Sequence of chain 1.D:
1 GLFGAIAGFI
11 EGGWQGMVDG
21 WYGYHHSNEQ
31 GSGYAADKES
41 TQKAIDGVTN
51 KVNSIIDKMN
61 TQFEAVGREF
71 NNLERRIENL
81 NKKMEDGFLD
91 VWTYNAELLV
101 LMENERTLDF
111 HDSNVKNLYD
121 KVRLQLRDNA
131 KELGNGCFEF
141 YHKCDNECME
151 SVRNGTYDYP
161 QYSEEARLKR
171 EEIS

Binding-site contacts:
Ligand atom C14 contacts residue VAL48 of chain 1.D at 4.5 Å (hydrophobic).
Ligand atom C13 contacts residue THR49 of chain 1.D at 3.3 Å.
Ligand atom C12 contacts residue THR319 of chain 1.A at 4.1 Å.
Ligand atom CL contacts residue THR319 of chain 1.A at 3.7 Å.
Ligand atom CL1 contacts residue VAL48 of chain 1.D at 4.3 Å.
Ligand atom C14 contacts residue THR49 of chain 1.D at 3.8 Å.
Ligand atom C contacts residue VAL18 of chain 1.D at 3.7 Å (hydrophobic).
Ligand atom N contacts residue HIS32 of chain 1.A at 4.5 Å.
Ligand atom C3 contacts residue TRP21 of chain 1.D at 4.0 Å (hydrophobic).
Ligand atom CL contacts residue ALA33 of chain 1.A at 4.0 Å.
Ligand atom O contacts residue TRP21 of chain 1.D at 3.5 Å.
Ligand atom C7 contacts residue HIS32 of chain 1.A at 3.3 Å.
Ligand atom C3 contacts residue ILE45 of chain 1.D at 3.5 Å (hydrophobic).
Ligand atom N contacts residue TRP21 of chain 1.D at 3.9 Å.
Ligand atom C12 contacts residue GLN34 of chain 1.A at 3.8 Å.
Ligand atom C11 contacts residue THR319 of chain 1.A at 3.7 Å.
Ligand atom C10 contacts residue THR319 of chain 1.A at 3.6 Å.
Ligand atom C4 contacts residue TRP21 of chain 1.D at 3.7 Å (hydrophobic).
Ligand atom O contacts residue HIS32 of chain 1.A at 3.7 Å.
Ligand atom C11 contacts residue GLN34 of chain 1.A at 3.6 Å.
Ligand atom CL1 contacts residue ILE45 of chain 1.D at 3.8 Å.
Ligand atom C contacts residue GLY20 of chain 1.D at 4.0 Å.
Ligand atom CL1 contacts residue THR49 of chain 1.D at 3.3 Å.
Ligand atom C13 contacts residue THR319 of chain 1.A at 4.3 Å.
Ligand atom CL1 contacts residue TRP21 of chain 1.D at 4.2 Å.
Ligand atom C6 contacts residue HIS32 of chain 1.A at 3.5 Å.
Ligand atom C8 contacts residue THR319 of chain 1.A at 4.0 Å.
Ligand atom C4 contacts residue ILE45 of chain 1.D at 3.7 Å (hydrophobic).
Ligand atom C9 contacts residue THR319 of chain 1.A at 3.9 Å.
Ligand atom C12 contacts residue THR49 of chain 1.D at 4.5 Å.
Ligand atom C12 contacts residue VAL52 of chain 1.D at 4.5 Å (hydrophobic).
Ligand atom O contacts residue THR319 of chain 1.A at 3.2 Å (h-bond).
Ligand atom C8 contacts residue TRP21 of chain 1.D at 4.3 Å (hydrophobic).
Ligand atom O contacts residue GLY320 of chain 1.A at 4.5 Å.
Ligand atom C14 contacts residue THR319 of chain 1.A at 4.2 Å.
Ligand atom C7 contacts residue TRP21 of chain 1.D at 3.4 Å (hydrophobic).
Ligand atom C contacts residue ASP19 of chain 1.D at 4.3 Å.

Sequence of chain 1.A:
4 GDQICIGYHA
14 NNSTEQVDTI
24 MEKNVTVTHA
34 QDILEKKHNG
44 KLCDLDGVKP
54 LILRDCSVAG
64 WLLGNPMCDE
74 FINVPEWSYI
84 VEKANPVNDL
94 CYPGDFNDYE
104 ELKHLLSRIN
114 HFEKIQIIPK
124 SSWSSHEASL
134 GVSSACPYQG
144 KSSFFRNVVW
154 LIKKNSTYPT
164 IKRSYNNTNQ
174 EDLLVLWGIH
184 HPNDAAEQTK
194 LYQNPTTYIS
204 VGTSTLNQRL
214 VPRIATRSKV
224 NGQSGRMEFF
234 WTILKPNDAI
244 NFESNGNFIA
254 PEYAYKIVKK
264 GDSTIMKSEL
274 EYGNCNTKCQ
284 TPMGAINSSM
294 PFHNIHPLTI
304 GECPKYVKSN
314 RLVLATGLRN

A protein and the small-molecule ligand that binds it are described below.
Small molecule (SMILES): CC(C)N1CCC(NC(=O)c2c(Cl)cccc2Cl)CC1